Sequence of chain 1.A:
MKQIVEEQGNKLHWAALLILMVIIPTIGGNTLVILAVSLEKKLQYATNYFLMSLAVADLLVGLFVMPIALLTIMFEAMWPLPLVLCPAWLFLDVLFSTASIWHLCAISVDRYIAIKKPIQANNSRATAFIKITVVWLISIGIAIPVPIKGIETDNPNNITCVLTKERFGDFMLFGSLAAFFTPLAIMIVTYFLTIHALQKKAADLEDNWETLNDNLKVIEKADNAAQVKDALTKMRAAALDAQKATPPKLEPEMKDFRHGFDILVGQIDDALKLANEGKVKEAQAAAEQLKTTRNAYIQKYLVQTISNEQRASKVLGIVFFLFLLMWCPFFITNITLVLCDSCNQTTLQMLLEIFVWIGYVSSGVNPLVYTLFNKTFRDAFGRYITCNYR

The small molecule below binds the protein below.
Small molecule (SMILES): CC[C@@H](CO)NC(=O)[C@@H]1C=C2c3cccc4[nH]cc(c34)C[C@H]2N(C)C1

Binding-site contacts:
Ligand atom C13 contacts residue PHE347 of chain 1.A at 3.6 Å (hydrophobic).
Ligand atom C1 contacts residue VAL101 of chain 1.A at 3.8 Å (hydrophobic).
Ligand atom C14 contacts residue ASP100 of chain 1.A at 3.4 Å.
Ligand atom O2 contacts residue LEU174 of chain 1.A at 2.7 Å (h-bond).
Ligand atom C13 contacts residue ASP100 of chain 1.A at 3.3 Å.
Ligand atom C15 contacts residue ASP100 of chain 1.A at 3.6 Å.
Ligand atom C21 contacts residue LEU369 of chain 1.A at 3.5 Å (hydrophobic).
Ligand atom C5 contacts residue PHE182 of chain 1.A at 3.6 Å (hydrophobic).
Ligand atom C4 contacts residue GLY186 of chain 1.A at 3.5 Å.
Ligand atom O2 contacts residue VAL173 of chain 1.A at 3.3 Å.
Ligand atom C7 contacts residue VAL101 of chain 1.A at 3.8 Å (hydrophobic).
Ligand atom C15 contacts residue VAL101 of chain 1.A at 3.8 Å (hydrophobic).
Ligand atom C3 contacts residue VAL101 of chain 1.A at 3.8 Å (hydrophobic).
Ligand atom C9 contacts residue VAL101 of chain 1.A at 4.0 Å (hydrophobic).
Ligand atom N1 contacts residue THR105 of chain 1.A at 3.5 Å (h-bond).
Ligand atom O1 contacts residue PHE347 of chain 1.A at 3.8 Å.
Ligand atom C11 contacts residue PHE347 of chain 1.A at 3.7 Å (hydrophobic).
Ligand atom C9 contacts residue PHE347 of chain 1.A at 3.9 Å (hydrophobic).
Ligand atom C8 contacts residue VAL101 of chain 1.A at 3.7 Å (hydrophobic).
Ligand atom C15 contacts residue SER104 of chain 1.A at 3.8 Å.
Ligand atom N1 contacts residue ALA190 of chain 1.A at 3.5 Å.
Ligand atom C21 contacts residue GLU370 of chain 1.A at 3.9 Å.
Ligand atom C10 contacts residue PHE347 of chain 1.A at 3.9 Å (hydrophobic).
Ligand atom C12 contacts residue SER104 of chain 1.A at 3.9 Å.
Ligand atom C10 contacts residue LEU174 of chain 1.A at 3.9 Å (hydrophobic).
Ligand atom C8 contacts residue THR105 of chain 1.A at 3.3 Å.
Ligand atom C9 contacts residue ASP100 of chain 1.A at 3.7 Å.
Ligand atom C22 contacts residue LEU174 of chain 1.A at 4.0 Å (hydrophobic).
Ligand atom C11 contacts residue ASP100 of chain 1.A at 3.4 Å.
Ligand atom N2 contacts residue ASP100 of chain 1.A at 2.5 Å (salt-bridge).
Ligand atom C6 contacts residue VAL101 of chain 1.A at 4.0 Å (hydrophobic).
Ligand atom C20 contacts residue GLN366 of chain 1.A at 4.0 Å.
Ligand atom C12 contacts residue ASP100 of chain 1.A at 3.2 Å.
Ligand atom C21 contacts residue VAL373 of chain 1.A at 3.9 Å (hydrophobic).
Ligand atom N1 contacts residue VAL101 of chain 1.A at 3.7 Å.
Ligand atom C4 contacts residue SER187 of chain 1.A at 4.0 Å.
Ligand atom C12 contacts residue TYR377 of chain 1.A at 3.8 Å (hydrophobic).
Ligand atom C10 contacts residue ASP100 of chain 1.A at 3.8 Å.
Ligand atom C13 contacts residue VAL373 of chain 1.A at 3.9 Å (hydrophobic).
Ligand atom C22 contacts residue VAL173 of chain 1.A at 3.8 Å (hydrophobic).